Binding-site contacts:
Ligand atom CAE contacts residue LEU84 of chain 1.A at 3.1 Å (hydrophobic).
Ligand atom OAA contacts residue LEU135 of chain 1.A at 3.7 Å.
Ligand atom OAA contacts residue LEU84 of chain 1.A at 2.9 Å (h-bond).
Ligand atom SAZ contacts residue LYS90 of chain 1.A at 3.8 Å.
Ligand atom OAA contacts residue PHE83 of chain 1.A at 3.4 Å.
Ligand atom N1 contacts residue ASP146 of chain 1.A at 3.4 Å (salt-bridge).
Ligand atom OAB contacts residue ASP87 of chain 1.A at 3.0 Å (salt-bridge).
Ligand atom CAL contacts residue ASP87 of chain 1.A at 3.3 Å.
Ligand atom OAC contacts residue LYS90 of chain 1.A at 3.4 Å.
Ligand atom CAH contacts residue PHE81 of chain 1.A at 3.7 Å (hydrophobic).
Ligand atom CAT contacts residue ALA32 of chain 1.A at 3.5 Å (hydrophobic).
Ligand atom CAE contacts residue PHE83 of chain 1.A at 3.8 Å (hydrophobic).
Ligand atom N2 contacts residue LEU84 of chain 1.A at 3.3 Å (h-bond).
Ligand atom N1 contacts residue LYS34 of chain 1.A at 3.2 Å (salt-bridge).
Ligand atom OAB contacts residue LYS90 of chain 1.A at 3.2 Å.
Ligand atom CAG contacts residue ALA145 of chain 1.A at 3.9 Å (hydrophobic).
Ligand atom CAU contacts residue LEU135 of chain 1.A at 3.4 Å (hydrophobic).
Ligand atom CAS contacts residue ILE11 of chain 1.A at 4.0 Å (hydrophobic).
Ligand atom CAR contacts residue HIS85 of chain 1.A at 3.7 Å.
Ligand atom CAT contacts residue LEU135 of chain 1.A at 3.3 Å (hydrophobic).
Ligand atom CAW contacts residue LEU135 of chain 1.A at 3.6 Å (hydrophobic).
Ligand atom CAW contacts residue ALA32 of chain 1.A at 3.6 Å (hydrophobic).
Ligand atom OAA contacts residue ALA32 of chain 1.A at 3.9 Å.
Ligand atom CAE contacts residue HIS85 of chain 1.A at 3.9 Å.
Ligand atom OAB contacts residue GLN86 of chain 1.A at 3.3 Å.
Ligand atom N3 contacts residue LEU135 of chain 1.A at 3.4 Å.
Ligand atom N3 contacts residue GLU82 of chain 1.A at 3.1 Å (salt-bridge).
Ligand atom CAY contacts residue LEU135 of chain 1.A at 3.6 Å (hydrophobic).
Ligand atom CAJ contacts residue ILE11 of chain 1.A at 3.9 Å (hydrophobic).
Ligand atom N1 contacts residue VAL19 of chain 1.A at 3.9 Å.
Ligand atom N2 contacts residue ILE11 of chain 1.A at 3.6 Å.
Ligand atom CAF contacts residue HIS85 of chain 1.A at 3.2 Å.
Ligand atom OAA contacts residue GLU82 of chain 1.A at 3.8 Å.
Ligand atom CAT contacts residue GLU82 of chain 1.A at 3.8 Å.
Ligand atom CAD contacts residue ILE11 of chain 1.A at 3.6 Å (hydrophobic).
Ligand atom N3 contacts residue ALA32 of chain 1.A at 3.2 Å.
Ligand atom CAQ contacts residue LEU84 of chain 1.A at 3.5 Å (hydrophobic).
Ligand atom CAG contacts residue PHE81 of chain 1.A at 4.0 Å (hydrophobic).
Ligand atom CAI contacts residue VAL19 of chain 1.A at 3.9 Å (hydrophobic).
Ligand atom CAG contacts residue ASP146 of chain 1.A at 3.7 Å.

This protein binds this small molecule.
Small molecule (SMILES): O=C1Nc2ccc3ncsc3c2/C1=C/Nc1ccc2c(c1)CS(=O)(=O)C2

Sequence of chain 1.A:
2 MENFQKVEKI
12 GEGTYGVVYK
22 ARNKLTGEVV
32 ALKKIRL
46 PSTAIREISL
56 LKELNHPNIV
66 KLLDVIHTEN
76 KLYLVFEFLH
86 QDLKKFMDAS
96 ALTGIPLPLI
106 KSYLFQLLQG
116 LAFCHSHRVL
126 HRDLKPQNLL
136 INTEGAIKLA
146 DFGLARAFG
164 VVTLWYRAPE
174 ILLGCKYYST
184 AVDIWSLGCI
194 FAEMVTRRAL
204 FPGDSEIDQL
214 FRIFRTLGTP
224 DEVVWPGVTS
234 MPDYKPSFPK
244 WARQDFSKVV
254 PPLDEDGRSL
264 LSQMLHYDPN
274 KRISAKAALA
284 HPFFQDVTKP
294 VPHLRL